Sequence of chain 1.A:
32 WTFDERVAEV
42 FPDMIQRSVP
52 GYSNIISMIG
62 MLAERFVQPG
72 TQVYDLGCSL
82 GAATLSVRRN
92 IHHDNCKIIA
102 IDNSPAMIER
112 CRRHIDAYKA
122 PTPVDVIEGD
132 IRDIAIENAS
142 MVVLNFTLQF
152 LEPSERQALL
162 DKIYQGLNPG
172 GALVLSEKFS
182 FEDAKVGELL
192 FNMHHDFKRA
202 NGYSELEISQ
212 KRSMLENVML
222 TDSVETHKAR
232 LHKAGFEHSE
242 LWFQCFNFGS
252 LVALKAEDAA

A small-molecule ligand and the protein it binds are described below.
Small molecule (SMILES): Nc1ncnc2c1ncn2[C@@H]1O[C@H](C[S@+](CC[C@H]([NH3+])C(=O)[O-])CC(=O)[O-])[C@@H](O)[C@H]1O

Binding-site contacts:
Ligand atom N3 contacts residue ASP103 of chain 1.A at 3.5 Å.
Ligand atom N1 contacts residue ILE132 of chain 1.A at 3.1 Å (h-bond).
Ligand atom C2 contacts residue ASN104 of chain 1.A at 3.3 Å.
Ligand atom C2' contacts residue ASP103 of chain 1.A at 3.5 Å.
Ligand atom O2' contacts residue PHE34 of chain 1.A at 3.5 Å.
Ligand atom CG contacts residue SER80 of chain 1.A at 3.0 Å.
Ligand atom OZ1 contacts residue PHE34 of chain 1.A at 3.2 Å.
Ligand atom C contacts residue TYR53 of chain 1.A at 3.4 Å (hydrophobic).
Ligand atom C2 contacts residue GLY130 of chain 1.A at 3.3 Å.
Ligand atom C2' contacts residue PHE34 of chain 1.A at 3.6 Å (hydrophobic).
Ligand atom N contacts residue GLY78 of chain 1.A at 2.9 Å (h-bond).
Ligand atom O contacts residue TYR53 of chain 1.A at 2.6 Å (h-bond).
Ligand atom N9 contacts residue ASN104 of chain 1.A at 3.5 Å (h-bond).
Ligand atom C1' contacts residue ASP103 of chain 1.A at 3.3 Å.
Ligand atom O2' contacts residue ASP103 of chain 1.A at 2.6 Å (salt-bridge).
Ligand atom SD contacts residue SER80 of chain 1.A at 3.0 Å (h-bond).
Ligand atom CB contacts residue ASN146 of chain 1.A at 3.3 Å.
Ligand atom C4 contacts residue ASN104 of chain 1.A at 3.1 Å.
Ligand atom CZ contacts residue PHE151 of chain 1.A at 3.5 Å (hydrophobic).
Ligand atom C4' contacts residue SER80 of chain 1.A at 3.5 Å.
Ligand atom O3' contacts residue ASP103 of chain 1.A at 2.7 Å (salt-bridge).
Ligand atom OZ1 contacts residue PHE151 of chain 1.A at 3.6 Å.
Ligand atom C3' contacts residue ASP103 of chain 1.A at 3.5 Å.
Ligand atom CG contacts residue GLY78 of chain 1.A at 3.2 Å.
Ligand atom N contacts residue ASN146 of chain 1.A at 2.8 Å (h-bond).
Ligand atom CZ contacts residue ARG213 of chain 1.A at 3.4 Å.
Ligand atom CG contacts residue ASN146 of chain 1.A at 3.3 Å.
Ligand atom C5 contacts residue ASN104 of chain 1.A at 3.4 Å.
Ligand atom OZ2 contacts residue ARG213 of chain 1.A at 2.5 Å (salt-bridge).
Ligand atom CA contacts residue ASN146 of chain 1.A at 3.5 Å.
Ligand atom O3' contacts residue SER80 of chain 1.A at 2.8 Å (h-bond).
Ligand atom N6 contacts residue LEU152 of chain 1.A at 3.5 Å.
Ligand atom C3' contacts residue SER80 of chain 1.A at 3.5 Å.
Ligand atom C5' contacts residue PHE147 of chain 1.A at 3.3 Å (hydrophobic).
Ligand atom CB contacts residue SER80 of chain 1.A at 3.3 Å.
Ligand atom N6 contacts residue ASP131 of chain 1.A at 3.0 Å (salt-bridge).
Ligand atom OXT contacts residue ASN146 of chain 1.A at 2.8 Å (h-bond).
Ligand atom N3 contacts residue ASN104 of chain 1.A at 3.2 Å (h-bond).
Ligand atom CE contacts residue PHE147 of chain 1.A at 3.1 Å (hydrophobic).
Ligand atom OZ1 contacts residue ARG213 of chain 1.A at 3.0 Å (salt-bridge).